Sequence of chain 1.A:
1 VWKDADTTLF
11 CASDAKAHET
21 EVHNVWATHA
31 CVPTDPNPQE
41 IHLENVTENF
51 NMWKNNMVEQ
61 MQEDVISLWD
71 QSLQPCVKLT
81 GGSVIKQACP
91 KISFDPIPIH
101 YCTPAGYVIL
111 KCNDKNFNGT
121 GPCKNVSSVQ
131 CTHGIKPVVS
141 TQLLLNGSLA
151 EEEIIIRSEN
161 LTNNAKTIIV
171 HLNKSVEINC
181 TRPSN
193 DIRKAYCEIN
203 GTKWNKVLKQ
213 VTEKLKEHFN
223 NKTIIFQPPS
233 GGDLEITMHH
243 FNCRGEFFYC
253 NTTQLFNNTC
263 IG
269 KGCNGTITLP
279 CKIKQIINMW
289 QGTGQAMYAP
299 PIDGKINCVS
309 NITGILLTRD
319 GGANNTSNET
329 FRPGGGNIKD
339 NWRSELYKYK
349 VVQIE

Binding-site contacts:
Ligand atom O5 contacts residue ASN259 of chain 1.A at 2.2 Å (h-bond).
Ligand atom N2 contacts residue ASN259 of chain 1.A at 3.1 Å (h-bond).
Ligand atom C6 contacts residue CYS271 of chain 1.A at 3.4 Å (hydrophobic).
Ligand atom C5 contacts residue ASN259 of chain 1.A at 3.6 Å.
Ligand atom C5 contacts residue CYS271 of chain 1.A at 4.3 Å (hydrophobic).
Ligand atom O7 contacts residue ASN259 of chain 1.A at 2.7 Å (h-bond).
Ligand atom O7 contacts residue GLN256 of chain 1.A at 3.8 Å.
Ligand atom C1 contacts residue ASN259 of chain 1.A at 1.5 Å.
Ligand atom C7 contacts residue ASN259 of chain 1.A at 3.1 Å.
Ligand atom C3 contacts residue ASN259 of chain 1.A at 3.9 Å.
Ligand atom O7 contacts residue THR255 of chain 1.A at 4.3 Å.
Ligand atom C8 contacts residue ASN259 of chain 1.A at 4.4 Å.
Ligand atom O5 contacts residue CYS262 of chain 1.A at 4.0 Å.
Ligand atom O5 contacts residue THR261 of chain 1.A at 4.4 Å.
Ligand atom C4 contacts residue ASN259 of chain 1.A at 4.2 Å.
Ligand atom O6 contacts residue GLY270 of chain 1.A at 4.1 Å.
Ligand atom C2 contacts residue ASN259 of chain 1.A at 2.6 Å.
Ligand atom C6 contacts residue CYS262 of chain 1.A at 4.3 Å (hydrophobic).
Ligand atom C8 contacts residue THR255 of chain 1.A at 4.0 Å.
Ligand atom O5 contacts residue CYS271 of chain 1.A at 4.1 Å.
Ligand atom O6 contacts residue CYS271 of chain 1.A at 4.0 Å.

The protein below binds the small molecule below.
Small molecule (SMILES): CC(=O)N[C@@H]1[C@@H](O)[C@H](O)[C@@H](CO)O[C@H]1O